This protein binds this small molecule.
Small molecule (SMILES): Cc1cn([C@H]2C[C@H](OP(=O)(O)O)[C@@H](CO[P](=O)(O)O[C@H]3C[C@H](n4ccc(N)nc4=O)O[C@@H]3CO[P](=O)(O)O[C@H]3C[C@H](n4cnc5c(N)ncnc54)O[C@@H]3CO[P](=O)(O)O[C@H]3C[C@H](n4cnc5c(=O)nc(N)[nH]c54)O[C@@H]3CO[P](=O)(O)O[C@H]3C[C@H](n4cnc5c(=O)nc(N)[nH]c54)O[C@@H]3CO)O2)c(=O)[nH]c1=O

Binding-site contacts:
Ligand atom C8 contacts residue DA3 of chain 1.A at 3.2 Å.
Ligand atom N6 contacts residue DT6 of chain 1.C at 2.5 Å (h-bond).
Ligand atom O4' contacts residue DA3 of chain 1.A at 3.4 Å (h-bond).
Ligand atom O4' contacts residue DA3 of chain 1.A at 2.7 Å (h-bond).
Ligand atom N2 contacts residue DA3 of chain 1.A at 3.1 Å (h-bond).
Ligand atom C1' contacts residue DG2 of chain 1.A at 3.4 Å.
Ligand atom C2 contacts residue DA3 of chain 1.A at 3.1 Å.
Ligand atom N7 contacts residue DA3 of chain 1.A at 3.4 Å (h-bond).
Ligand atom O2 contacts residue GLN560 of chain 1.F at 3.1 Å (h-bond).
Ligand atom N3 contacts residue PHE414 of chain 1.F at 3.4 Å.
Ligand atom C6 contacts residue DA3 of chain 1.A at 3.4 Å.
Ligand atom N2 contacts residue DG2 of chain 1.A at 3.4 Å.
Ligand atom C1' contacts residue MET97 of chain 1.F at 3.4 Å (hydrophobic).
Ligand atom N1 contacts residue DT6 of chain 1.C at 3.1 Å (h-bond).
Ligand atom C4' contacts residue DA3 of chain 1.A at 3.4 Å.
Ligand atom OP2 contacts residue LYS402 of chain 1.F at 2.7 Å (salt-bridge).
Ligand atom N4 contacts residue DG2 of chain 1.A at 3.3 Å (h-bond).
Ligand atom C6 contacts residue DC4 of chain 1.A at 3.4 Å.
Ligand atom O6 contacts residue DC4 of chain 1.A at 2.8 Å (h-bond).
Ligand atom C2 contacts residue DG2 of chain 1.A at 3.4 Å.
Ligand atom C5 contacts residue ALA531 of chain 1.F at 3.5 Å (hydrophobic).
Ligand atom N1 contacts residue DG2 of chain 1.A at 3.5 Å.
Ligand atom N3 contacts residue DA3 of chain 1.A at 3.2 Å (h-bond).
Ligand atom N3 contacts residue DG2 of chain 1.A at 3.3 Å (h-bond).
Ligand atom C5 contacts residue ASN313 of chain 1.F at 3.5 Å.
Ligand atom C5 contacts residue DA3 of chain 1.A at 3.3 Å.
Ligand atom N7 contacts residue ASN313 of chain 1.F at 2.8 Å (h-bond).
Ligand atom C2 contacts residue PHE414 of chain 1.F at 3.3 Å (hydrophobic).
Ligand atom C1' contacts residue DA3 of chain 1.A at 3.1 Å.
Ligand atom C6 contacts residue DT6 of chain 1.C at 3.3 Å.
Ligand atom N2 contacts residue DC4 of chain 1.A at 2.9 Å (h-bond).
Ligand atom N6 contacts residue DG2 of chain 1.A at 3.1 Å (h-bond).
Ligand atom O4 contacts residue TRP100 of chain 1.F at 3.0 Å (h-bond).
Ligand atom O4 contacts residue LYS64 of chain 1.F at 3.2 Å (salt-bridge).
Ligand atom O2 contacts residue MET97 of chain 1.F at 2.8 Å (h-bond).
Ligand atom N7 contacts residue DG2 of chain 1.A at 2.9 Å (h-bond).
Ligand atom C4 contacts residue DG2 of chain 1.A at 3.4 Å.
Ligand atom O6 contacts residue ASN313 of chain 1.F at 3.0 Å (h-bond).
Ligand atom N1 contacts residue DA3 of chain 1.A at 3.3 Å (h-bond).
Ligand atom N1 contacts residue DC4 of chain 1.A at 3.0 Å (h-bond).

Sequence of chain 1.F:
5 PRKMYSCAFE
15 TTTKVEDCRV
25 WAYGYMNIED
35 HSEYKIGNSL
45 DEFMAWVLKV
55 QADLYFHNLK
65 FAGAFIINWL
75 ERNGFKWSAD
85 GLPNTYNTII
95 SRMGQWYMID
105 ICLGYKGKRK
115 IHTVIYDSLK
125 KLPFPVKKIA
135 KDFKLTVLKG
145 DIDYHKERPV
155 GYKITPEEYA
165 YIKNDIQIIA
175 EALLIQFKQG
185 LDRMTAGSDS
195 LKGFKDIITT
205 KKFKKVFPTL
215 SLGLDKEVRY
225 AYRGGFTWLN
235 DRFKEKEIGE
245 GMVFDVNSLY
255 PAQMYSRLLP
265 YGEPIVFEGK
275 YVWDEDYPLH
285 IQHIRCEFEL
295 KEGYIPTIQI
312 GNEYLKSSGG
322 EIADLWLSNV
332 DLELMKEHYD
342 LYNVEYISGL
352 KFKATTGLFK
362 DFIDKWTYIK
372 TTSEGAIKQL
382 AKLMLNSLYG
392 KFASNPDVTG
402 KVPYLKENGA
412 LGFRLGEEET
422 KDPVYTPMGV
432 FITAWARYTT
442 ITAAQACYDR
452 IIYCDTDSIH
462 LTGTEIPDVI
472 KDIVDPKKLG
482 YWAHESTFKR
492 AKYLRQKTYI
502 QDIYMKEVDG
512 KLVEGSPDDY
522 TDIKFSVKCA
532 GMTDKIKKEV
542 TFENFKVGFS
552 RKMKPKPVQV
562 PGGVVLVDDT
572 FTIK